Binding-site contacts:
Ligand atom C6 contacts residue THR10 of chain 1.B at 3.3 Å.
Ligand atom O6 contacts residue GL01 of chain 1.E at 0.2 Å (h-bond).
Ligand atom O1 contacts residue TYR37 of chain 1.B at 4.0 Å.
Ligand atom C2 contacts residue GL01 of chain 1.E at 1.0 Å.
Ligand atom C6 contacts residue THR10 of chain 1.A at 3.6 Å.
Ligand atom C4 contacts residue THR10 of chain 1.B at 4.0 Å.
Ligand atom C5 contacts residue THR10 of chain 1.B at 3.3 Å.
Ligand atom O2 contacts residue GL01 of chain 1.E at 0.2 Å (h-bond).
Ligand atom O5 contacts residue GLU31 of chain 1.B at 3.1 Å (salt-bridge).
Ligand atom O4 contacts residue GL01 of chain 1.E at 0.6 Å (h-bond).
Ligand atom C5 contacts residue GL01 of chain 1.E at 0.3 Å.
Ligand atom O6 contacts residue GLU31 of chain 1.B at 2.7 Å (salt-bridge).
Ligand atom O2 contacts residue MET29 of chain 1.A at 3.9 Å.
Ligand atom O6 contacts residue VAL8 of chain 1.B at 3.4 Å (h-bond).
Ligand atom C1 contacts residue GLU31 of chain 1.B at 3.8 Å.
Ligand atom O5 contacts residue TYR37 of chain 1.B at 3.7 Å.
Ligand atom O6 contacts residue THR10 of chain 1.A at 3.9 Å.
Ligand atom C3 contacts residue GL01 of chain 1.E at 0.6 Å.
Ligand atom O1 contacts residue MET30 of chain 1.B at 3.1 Å.
Ligand atom C5 contacts residue THR10 of chain 1.A at 4.0 Å.
Ligand atom O2 contacts residue MET30 of chain 1.A at 3.4 Å.
Ligand atom C6 contacts residue GL01 of chain 1.E at 0.2 Å.
Ligand atom C3 contacts residue GLU31 of chain 1.A at 3.6 Å.
Ligand atom O1 contacts residue MET29 of chain 1.A at 3.7 Å.
Ligand atom O4 contacts residue THR10 of chain 1.B at 3.7 Å.
Ligand atom O2 contacts residue MET29 of chain 1.B at 3.4 Å (h-bond).
Ligand atom O5 contacts residue GL01 of chain 1.E at 0.3 Å (h-bond).
Ligand atom C1 contacts residue GL01 of chain 1.E at 0.7 Å.
Ligand atom O3 contacts residue TYR37 of chain 1.A at 3.1 Å.
Ligand atom C4 contacts residue GL01 of chain 1.E at 0.7 Å.
Ligand atom O4 contacts residue THR10 of chain 1.A at 2.9 Å (h-bond).
Ligand atom O3 contacts residue GLU31 of chain 1.A at 3.5 Å (salt-bridge).
Ligand atom C5 contacts residue GLU31 of chain 1.B at 4.1 Å.
Ligand atom C4 contacts residue THR10 of chain 1.A at 3.3 Å.
Ligand atom O3 contacts residue GL01 of chain 1.E at 1.2 Å (h-bond).
Ligand atom O1 contacts residue GL01 of chain 1.E at 0.3 Å (h-bond).
Ligand atom C6 contacts residue GLU31 of chain 1.B at 3.9 Å.
Ligand atom O2 contacts residue GLU31 of chain 1.A at 3.3 Å (salt-bridge).
Ligand atom O1 contacts residue GLU31 of chain 1.B at 3.0 Å (salt-bridge).
Ligand atom C2 contacts residue MET29 of chain 1.B at 3.9 Å (hydrophobic).

This small molecule binds to this protein.
Small molecule (SMILES): OC[C@H]1O[C@H](O)[C@@H](O)[C@@H](O)[C@@H]1O

Sequence of chain 1.B:
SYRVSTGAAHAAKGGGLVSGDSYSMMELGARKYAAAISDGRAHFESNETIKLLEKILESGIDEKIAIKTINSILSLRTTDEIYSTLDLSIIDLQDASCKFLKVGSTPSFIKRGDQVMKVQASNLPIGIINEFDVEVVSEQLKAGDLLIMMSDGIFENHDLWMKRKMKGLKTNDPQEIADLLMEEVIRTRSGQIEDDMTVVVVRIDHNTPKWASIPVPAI

Sequence of chain 1.A:
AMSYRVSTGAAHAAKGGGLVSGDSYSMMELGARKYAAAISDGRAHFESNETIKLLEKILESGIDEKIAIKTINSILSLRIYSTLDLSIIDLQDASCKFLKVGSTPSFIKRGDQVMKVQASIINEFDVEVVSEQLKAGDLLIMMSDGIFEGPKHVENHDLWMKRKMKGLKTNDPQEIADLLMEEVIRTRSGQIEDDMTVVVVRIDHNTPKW